Binding-site contacts:
Ligand atom C2 contacts residue GLU71 of chain 1.D at 4.2 Å.
Ligand atom O5 contacts residue VAL70 of chain 1.D at 3.7 Å.
Ligand atom O5 contacts residue ASN47 of chain 1.D at 2.4 Å (h-bond).
Ligand atom O3 contacts residue LYS22 of chain 1.D at 4.4 Å.
Ligand atom C6 contacts residue GLU71 of chain 1.D at 3.9 Å.
Ligand atom C7 contacts residue ASN47 of chain 1.D at 3.5 Å.
Ligand atom C4 contacts residue ASN47 of chain 1.D at 4.4 Å.
Ligand atom C1 contacts residue VAL70 of chain 1.D at 4.0 Å (hydrophobic).
Ligand atom C3 contacts residue ASN47 of chain 1.D at 3.9 Å.
Ligand atom C7 contacts residue ILE26 of chain 1.D at 4.3 Å (hydrophobic).
Ligand atom C5 contacts residue ASN47 of chain 1.D at 3.8 Å.
Ligand atom O6 contacts residue GLU71 of chain 1.D at 2.7 Å (salt-bridge).
Ligand atom O7 contacts residue ASN47 of chain 1.D at 3.5 Å (h-bond).
Ligand atom C6 contacts residue SER109 of chain 1.D at 3.6 Å.
Ligand atom O6 contacts residue SER109 of chain 1.D at 2.6 Å (h-bond).
Ligand atom C1 contacts residue GLU71 of chain 1.D at 3.9 Å.
Ligand atom C1 contacts residue ASN47 of chain 1.D at 1.5 Å.
Ligand atom C8 contacts residue ILE26 of chain 1.D at 3.7 Å (hydrophobic).
Ligand atom O7 contacts residue LYS456 of chain 1.D at 4.4 Å.
Ligand atom C3 contacts residue HIS24 of chain 1.D at 4.2 Å.
Ligand atom C2 contacts residue ASN47 of chain 1.D at 2.5 Å.
Ligand atom C4 contacts residue GLU71 of chain 1.D at 4.4 Å.
Ligand atom C6 contacts residue VAL70 of chain 1.D at 4.4 Å (hydrophobic).
Ligand atom C1 contacts residue HIS24 of chain 1.D at 3.9 Å.
Ligand atom N2 contacts residue ASN47 of chain 1.D at 3.0 Å (h-bond).
Ligand atom O7 contacts residue GLU71 of chain 1.D at 4.0 Å.
Ligand atom O5 contacts residue GLU71 of chain 1.D at 3.3 Å (salt-bridge).
Ligand atom C5 contacts residue GLU71 of chain 1.D at 4.0 Å.
Ligand atom N2 contacts residue HIS24 of chain 1.D at 4.1 Å.
Ligand atom C2 contacts residue HIS24 of chain 1.D at 4.3 Å.
Ligand atom C5 contacts residue VAL70 of chain 1.D at 4.1 Å (hydrophobic).

A small-molecule ligand and the protein it binds are described below.
Small molecule (SMILES): CC(=O)N[C@@H]1[C@@H](O)[C@H](O)[C@@H](CO)O[C@H]1O

Sequence of chain 1.D:
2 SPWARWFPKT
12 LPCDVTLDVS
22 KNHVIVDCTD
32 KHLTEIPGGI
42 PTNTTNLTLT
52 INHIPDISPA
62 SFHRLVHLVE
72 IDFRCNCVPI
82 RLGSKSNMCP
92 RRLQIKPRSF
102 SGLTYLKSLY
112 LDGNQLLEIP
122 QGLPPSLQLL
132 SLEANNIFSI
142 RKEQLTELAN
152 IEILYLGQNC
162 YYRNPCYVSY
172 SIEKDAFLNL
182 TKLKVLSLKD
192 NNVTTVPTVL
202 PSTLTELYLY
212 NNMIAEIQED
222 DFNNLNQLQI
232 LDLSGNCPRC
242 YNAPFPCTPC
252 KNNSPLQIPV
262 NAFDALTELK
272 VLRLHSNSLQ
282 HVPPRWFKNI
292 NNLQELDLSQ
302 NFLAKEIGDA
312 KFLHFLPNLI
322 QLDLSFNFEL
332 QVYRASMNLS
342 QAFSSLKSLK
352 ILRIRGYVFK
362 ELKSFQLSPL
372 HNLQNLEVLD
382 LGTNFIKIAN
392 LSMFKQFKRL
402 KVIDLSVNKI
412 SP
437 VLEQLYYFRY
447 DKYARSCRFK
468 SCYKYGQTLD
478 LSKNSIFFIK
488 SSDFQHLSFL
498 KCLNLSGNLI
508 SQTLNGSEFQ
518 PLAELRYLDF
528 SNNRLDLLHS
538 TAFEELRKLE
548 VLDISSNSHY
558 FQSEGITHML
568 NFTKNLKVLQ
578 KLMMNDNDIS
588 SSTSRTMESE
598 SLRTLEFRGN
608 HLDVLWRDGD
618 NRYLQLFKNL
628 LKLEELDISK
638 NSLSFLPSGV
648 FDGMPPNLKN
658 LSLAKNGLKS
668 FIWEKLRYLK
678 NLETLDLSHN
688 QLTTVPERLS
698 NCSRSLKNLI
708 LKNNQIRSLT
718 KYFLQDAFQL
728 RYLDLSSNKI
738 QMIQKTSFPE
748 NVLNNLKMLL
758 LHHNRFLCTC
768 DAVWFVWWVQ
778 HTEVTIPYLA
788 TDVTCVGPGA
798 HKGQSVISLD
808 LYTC